Binding-site contacts:
Ligand atom O2P contacts residue LYS260 of chain 1.B at 2.9 Å (salt-bridge).
Ligand atom N3 contacts residue TYR195 of chain 1.B at 2.9 Å (h-bond).
Ligand atom O3P contacts residue ARG132 of chain 1.B at 3.1 Å (salt-bridge).
Ligand atom O1P contacts residue ARG259 of chain 1.B at 3.0 Å (salt-bridge).
Ligand atom O2P contacts residue ARG259 of chain 1.B at 3.4 Å.
Ligand atom N6 contacts residue SER230 of chain 1.B at 3.6 Å.
Ligand atom O2P contacts residue GLY261 of chain 1.B at 3.0 Å (h-bond).
Ligand atom N3 contacts residue GLY261 of chain 1.B at 3.7 Å.
Ligand atom P2 contacts residue THR53 of chain 1.B at 3.6 Å.
Ligand atom O6P contacts residue PHE257 of chain 1.B at 3.5 Å.
Ligand atom N6 contacts residue MET234 of chain 1.B at 3.6 Å.
Ligand atom C6 contacts residue TRP55 of chain 1.B at 3.6 Å (hydrophobic).
Ligand atom O2' contacts residue ARG259 of chain 1.B at 3.6 Å (salt-bridge).
Ligand atom O1P contacts residue SER140 of chain 1.B at 2.7 Å (h-bond).
Ligand atom N7 contacts residue MET258 of chain 1.B at 3.6 Å.
Ligand atom C8 contacts residue MET258 of chain 1.B at 3.6 Å (hydrophobic).
Ligand atom O5' contacts residue LYS50 of chain 1.B at 3.5 Å.
Ligand atom O5' contacts residue GLY52 of chain 1.B at 3.4 Å (h-bond).
Ligand atom O3' contacts residue SER140 of chain 1.B at 3.4 Å (h-bond).
Ligand atom O5P contacts residue THR53 of chain 1.B at 2.6 Å (h-bond).
Ligand atom C5' contacts residue LYS50 of chain 1.B at 3.8 Å.
Ligand atom O4P contacts residue THR54 of chain 1.B at 2.7 Å (h-bond).
Ligand atom N6 contacts residue PHE231 of chain 1.B at 3.5 Å (h-bond).
Ligand atom N6 contacts residue THR229 of chain 1.B at 3.0 Å (h-bond).
Ligand atom O6P contacts residue LYS50 of chain 1.B at 2.9 Å (salt-bridge).
Ligand atom O2' contacts residue GLY261 of chain 1.B at 3.7 Å.
Ligand atom P2 contacts residue LYS50 of chain 1.B at 3.7 Å.
Ligand atom O4P contacts residue THR53 of chain 1.B at 3.3 Å (h-bond).
Ligand atom O3' contacts residue ARG132 of chain 1.B at 3.2 Å (salt-bridge).
Ligand atom N6 contacts residue TRP55 of chain 1.B at 3.5 Å.
Ligand atom P1 contacts residue SER140 of chain 1.B at 3.5 Å.
Ligand atom C2 contacts residue TYR195 of chain 1.B at 3.5 Å (hydrophobic).
Ligand atom O2' contacts residue PHE231 of chain 1.B at 3.5 Å.
Ligand atom O5P contacts residue GLY52 of chain 1.B at 3.2 Å (h-bond).
Ligand atom C2 contacts residue TRP55 of chain 1.B at 3.6 Å (hydrophobic).
Ligand atom O5P contacts residue SER51 of chain 1.B at 3.3 Å (h-bond).
Ligand atom N1 contacts residue TRP55 of chain 1.B at 3.6 Å.
Ligand atom N1 contacts residue PHE231 of chain 1.B at 3.6 Å.
Ligand atom O5P contacts residue LYS50 of chain 1.B at 3.4 Å (salt-bridge).
Ligand atom O3P contacts residue ARG259 of chain 1.B at 3.2 Å (salt-bridge).

Sequence of chain 1.B:
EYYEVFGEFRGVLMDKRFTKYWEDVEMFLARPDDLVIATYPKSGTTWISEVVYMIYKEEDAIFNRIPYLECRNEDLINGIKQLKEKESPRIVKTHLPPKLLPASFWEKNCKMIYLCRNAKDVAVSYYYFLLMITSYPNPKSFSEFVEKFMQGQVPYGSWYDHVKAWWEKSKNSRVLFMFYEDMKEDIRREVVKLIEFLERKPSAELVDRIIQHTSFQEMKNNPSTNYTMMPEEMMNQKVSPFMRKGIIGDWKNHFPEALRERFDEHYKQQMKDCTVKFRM

The protein below binds the small molecule below.
Small molecule (SMILES): Nc1ncnc2c1ncn2[C@@H]1O[C@H](COP(=O)(O)O)[C@@H](OP(=O)(O)O)[C@H]1O